Sequence of chain 2.A:
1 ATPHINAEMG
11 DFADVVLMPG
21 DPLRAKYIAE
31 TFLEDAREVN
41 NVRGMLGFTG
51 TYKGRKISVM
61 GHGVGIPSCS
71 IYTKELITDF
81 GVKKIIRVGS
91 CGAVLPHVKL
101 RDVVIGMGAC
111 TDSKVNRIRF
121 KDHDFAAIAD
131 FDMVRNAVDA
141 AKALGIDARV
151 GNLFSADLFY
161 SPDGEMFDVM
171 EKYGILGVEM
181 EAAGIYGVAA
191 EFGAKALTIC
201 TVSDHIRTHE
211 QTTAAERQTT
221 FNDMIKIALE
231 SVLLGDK

Sequence of chain 1.A:
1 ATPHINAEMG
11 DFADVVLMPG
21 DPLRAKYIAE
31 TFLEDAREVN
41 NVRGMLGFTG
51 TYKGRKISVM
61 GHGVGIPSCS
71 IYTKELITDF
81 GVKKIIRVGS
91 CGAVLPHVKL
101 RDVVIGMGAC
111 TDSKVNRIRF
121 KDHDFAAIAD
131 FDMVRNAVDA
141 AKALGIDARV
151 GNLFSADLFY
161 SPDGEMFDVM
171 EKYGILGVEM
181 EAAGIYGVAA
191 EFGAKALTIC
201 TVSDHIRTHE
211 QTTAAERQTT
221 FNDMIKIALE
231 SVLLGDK

This small molecule binds to this protein.
Small molecule (SMILES): Cc1ncnc2c1ncn2[C@H]1C[C@H](O)[C@@H](CO)O1

Binding-site contacts:
Ligand atom C2' contacts residue GLU179 of chain 2.A at 3.7 Å.
Ligand atom C2 contacts residue MET180 of chain 2.A at 3.9 Å (hydrophobic).
Ligand atom N1 contacts residue PHE159 of chain 2.A at 3.9 Å.
Ligand atom N3 contacts residue MET180 of chain 2.A at 3.9 Å.
Ligand atom C8 contacts residue GLY92 of chain 2.A at 3.8 Å.
Ligand atom N3 contacts residue GLU179 of chain 2.A at 4.0 Å.
Ligand atom C3' contacts residue PO41 of chain 2.D at 3.7 Å.
Ligand atom C4 contacts residue VAL178 of chain 2.A at 3.6 Å (hydrophobic).
Ligand atom C4' contacts residue SER90 of chain 2.A at 3.8 Å.
Ligand atom C5 contacts residue PHE159 of chain 2.A at 3.7 Å (hydrophobic).
Ligand atom C8 contacts residue PHE159 of chain 2.A at 3.9 Å (hydrophobic).
Ligand atom C6' contacts residue PHE159 of chain 2.A at 3.9 Å (hydrophobic).
Ligand atom C2' contacts residue CYS91 of chain 2.A at 3.8 Å (hydrophobic).
Ligand atom O4' contacts residue PHE159 of chain 2.A at 3.9 Å.
Ligand atom C2' contacts residue SER90 of chain 2.A at 3.4 Å.
Ligand atom N9 contacts residue GLY92 of chain 2.A at 4.0 Å.
Ligand atom C2 contacts residue VAL178 of chain 2.A at 3.7 Å (hydrophobic).
Ligand atom O3' contacts residue MET180 of chain 2.A at 3.7 Å.
Ligand atom N7 contacts residue ASP204 of chain 2.A at 3.6 Å.
Ligand atom O3' contacts residue GLU181 of chain 2.A at 3.7 Å.
Ligand atom O4' contacts residue SER90 of chain 2.A at 3.6 Å (h-bond).
Ligand atom C8 contacts residue ASP204 of chain 2.A at 3.4 Å.
Ligand atom C1' contacts residue SER90 of chain 2.A at 3.7 Å.
Ligand atom N3 contacts residue PHE159 of chain 2.A at 3.9 Å.
Ligand atom N1 contacts residue VAL178 of chain 2.A at 3.7 Å.
Ligand atom C6' contacts residue ILE206 of chain 2.A at 3.6 Å (hydrophobic).
Ligand atom O3' contacts residue ARG87 of chain 2.A at 3.7 Å.
Ligand atom C5' contacts residue HIS4 of chain 1.A at 3.7 Å.
Ligand atom N9 contacts residue VAL178 of chain 2.A at 3.8 Å.
Ligand atom O5' contacts residue ARG43 of chain 1.A at 3.3 Å (salt-bridge).
Ligand atom C5' contacts residue PHE159 of chain 2.A at 3.9 Å (hydrophobic).
Ligand atom C2' contacts residue VAL178 of chain 2.A at 3.6 Å (hydrophobic).
Ligand atom C4' contacts residue PO41 of chain 2.D at 3.9 Å.
Ligand atom O5' contacts residue HIS4 of chain 1.A at 2.7 Å (h-bond).
Ligand atom N3 contacts residue VAL178 of chain 2.A at 3.5 Å (h-bond).
Ligand atom N7 contacts residue PHE159 of chain 2.A at 3.9 Å.
Ligand atom O3' contacts residue PO41 of chain 2.D at 2.8 Å (h-bond).
Ligand atom C4 contacts residue PHE159 of chain 2.A at 3.6 Å (hydrophobic).
Ligand atom N9 contacts residue PHE159 of chain 2.A at 3.8 Å.
Ligand atom C1' contacts residue CYS91 of chain 2.A at 4.0 Å (hydrophobic).